A small-molecule ligand and the protein it binds are described below.
Small molecule (SMILES): Cc1cn([C@H]2C[C@H](O)[C@@H](CO[P](=O)(O)O[C@H]3C[C@H](n4cnc5c(=O)nc(N)[nH]c54)O[C@@H]3CO[P](=O)(O)O[C@H]3C[C@H](n4cnc5c(N)ncnc54)O[C@@H]3CO[P](=O)(O)O[C@H]3C[C@H](n4ccc(N)nc4=O)O[C@@H]3CO[P](=O)(O)O[C@H]3C[C@H](n4ccc(N)nc4=O)O[C@@H]3CO[P](=O)(O)O[C@H]3C[C@H](n4ccc(N)nc4=O)O[C@@H]3CO[P](=O)(O)O[C@H]3C[C@H](n4cnc5c(N)ncnc54)O[C@@H]3CO[P](=O)(O)O[C@H]3C[C@H](n4cnc5c(=O)nc(N)[nH]c54)O[C@@H]3COP(=O)=O)O2)c(=O)[nH]c1=O

Sequence of chain 1.P:
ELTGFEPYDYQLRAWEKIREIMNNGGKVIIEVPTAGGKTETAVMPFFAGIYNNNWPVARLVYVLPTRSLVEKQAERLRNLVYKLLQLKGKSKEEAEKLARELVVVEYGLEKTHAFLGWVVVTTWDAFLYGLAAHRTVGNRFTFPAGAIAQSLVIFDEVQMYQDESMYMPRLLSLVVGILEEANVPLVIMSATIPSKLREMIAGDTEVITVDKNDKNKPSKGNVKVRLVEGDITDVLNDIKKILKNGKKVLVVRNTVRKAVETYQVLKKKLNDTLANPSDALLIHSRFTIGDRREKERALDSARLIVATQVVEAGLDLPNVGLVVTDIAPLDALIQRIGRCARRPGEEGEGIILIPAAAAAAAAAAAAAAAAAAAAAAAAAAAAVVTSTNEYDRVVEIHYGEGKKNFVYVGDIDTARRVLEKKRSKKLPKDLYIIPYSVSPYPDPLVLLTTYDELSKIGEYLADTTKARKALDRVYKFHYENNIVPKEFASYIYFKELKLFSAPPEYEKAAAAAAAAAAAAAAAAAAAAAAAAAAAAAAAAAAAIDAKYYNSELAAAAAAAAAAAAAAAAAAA

Sequence of chain 1.N:
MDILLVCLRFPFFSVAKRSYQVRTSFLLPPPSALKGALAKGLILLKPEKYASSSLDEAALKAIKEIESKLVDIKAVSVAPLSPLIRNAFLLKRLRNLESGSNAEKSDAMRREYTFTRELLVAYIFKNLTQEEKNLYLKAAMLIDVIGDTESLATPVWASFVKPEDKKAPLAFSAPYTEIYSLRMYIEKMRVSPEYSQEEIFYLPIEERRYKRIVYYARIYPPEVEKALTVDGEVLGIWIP

Binding-site contacts:
Ligand atom O6 contacts residue VAL83 of chain 1.A at 3.8 Å.
Ligand atom C2 contacts residue GLY175 of chain 1.A at 3.6 Å.
Ligand atom C2' contacts residue ASN96 of chain 1.A at 3.4 Å.
Ligand atom OP1 contacts residue SER99 of chain 1.N at 2.8 Å (h-bond).
Ligand atom O2 contacts residue ASN254 of chain 1.A at 4.0 Å.
Ligand atom N1 contacts residue ALA72 of chain 1.A at 4.1 Å.
Ligand atom N6 contacts residue ARG251 of chain 1.A at 4.0 Å.
Ligand atom C2 contacts residue ARG251 of chain 1.A at 3.4 Å.
Ligand atom C5 contacts residue ARG251 of chain 1.A at 4.0 Å.
Ligand atom O2 contacts residue ASN96 of chain 1.A at 3.7 Å.
Ligand atom C2 contacts residue ALA72 of chain 1.A at 3.8 Å (hydrophobic).
Ligand atom P contacts residue SER99 of chain 1.N at 3.1 Å.
Ligand atom O3' contacts residue TRP99 of chain 1.A at 3.4 Å.
Ligand atom C3' contacts residue ASN96 of chain 1.A at 4.0 Å.
Ligand atom N1 contacts residue ARG251 of chain 1.A at 3.3 Å (salt-bridge).
Ligand atom C1' contacts residue ASN96 of chain 1.A at 2.5 Å.
Ligand atom N3 contacts residue ASN254 of chain 1.A at 3.6 Å (h-bond).
Ligand atom O4' contacts residue ASN96 of chain 1.A at 2.7 Å (h-bond).
Ligand atom C7 contacts residue ALA538 of chain 1.P at 3.3 Å (hydrophobic).
Ligand atom P contacts residue TRP99 of chain 1.A at 3.9 Å.
Ligand atom O3' contacts residue GLU211 of chain 1.A at 3.9 Å.
Ligand atom O4' contacts residue TRP99 of chain 1.A at 3.8 Å.
Ligand atom C4' contacts residue ASN96 of chain 1.A at 3.4 Å.
Ligand atom O6 contacts residue TRP99 of chain 1.A at 3.7 Å.
Ligand atom N1 contacts residue ASP176 of chain 1.A at 3.2 Å (salt-bridge).
Ligand atom OP1 contacts residue TRP99 of chain 1.A at 4.0 Å.
Ligand atom C5' contacts residue TYR210 of chain 1.A at 3.6 Å (hydrophobic).
Ligand atom N3 contacts residue ARG251 of chain 1.A at 3.6 Å.
Ligand atom C4' contacts residue TYR210 of chain 1.A at 3.3 Å (hydrophobic).
Ligand atom N2 contacts residue ALA72 of chain 1.A at 2.7 Å (h-bond).
Ligand atom C6 contacts residue ARG251 of chain 1.A at 3.5 Å.
Ligand atom C2 contacts residue ASN96 of chain 1.A at 3.9 Å.
Ligand atom O5' contacts residue TRP99 of chain 1.A at 3.4 Å.
Ligand atom O5' contacts residue SER99 of chain 1.N at 3.4 Å (h-bond).
Ligand atom C2 contacts residue ASP176 of chain 1.A at 3.3 Å.
Ligand atom O4' contacts residue TYR210 of chain 1.A at 3.9 Å.
Ligand atom N1 contacts residue ASN96 of chain 1.A at 3.4 Å (h-bond).
Ligand atom O3' contacts residue ASN96 of chain 1.A at 4.0 Å.
Ligand atom C2 contacts residue ASN254 of chain 1.A at 4.1 Å.
Ligand atom N6 contacts residue ASN254 of chain 1.A at 3.4 Å (h-bond).

Sequence of chain 1.A:
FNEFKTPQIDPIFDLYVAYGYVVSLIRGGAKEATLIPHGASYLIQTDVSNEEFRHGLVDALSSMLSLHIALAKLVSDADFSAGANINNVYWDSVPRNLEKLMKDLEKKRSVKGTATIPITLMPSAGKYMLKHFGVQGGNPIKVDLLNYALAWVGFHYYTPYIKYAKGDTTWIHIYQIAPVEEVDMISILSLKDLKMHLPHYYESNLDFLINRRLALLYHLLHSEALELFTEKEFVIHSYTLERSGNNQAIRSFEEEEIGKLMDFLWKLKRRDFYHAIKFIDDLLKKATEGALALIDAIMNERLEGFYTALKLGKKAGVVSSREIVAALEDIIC